Sequence of chain 1.H:
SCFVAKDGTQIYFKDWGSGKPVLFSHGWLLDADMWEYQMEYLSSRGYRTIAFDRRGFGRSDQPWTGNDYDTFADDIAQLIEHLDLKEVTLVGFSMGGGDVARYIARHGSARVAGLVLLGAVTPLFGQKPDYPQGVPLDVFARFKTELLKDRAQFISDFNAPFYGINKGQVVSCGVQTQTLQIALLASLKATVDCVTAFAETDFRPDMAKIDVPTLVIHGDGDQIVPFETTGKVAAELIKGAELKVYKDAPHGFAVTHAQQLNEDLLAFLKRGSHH

The protein below binds the small molecule below.
Small molecule (SMILES): O=C(CI)NCC(=O)N1CN(C(=O)CNC(=O)CI)CN(C(=O)CNC(=O)CI)C1

Binding-site contacts:
Ligand atom C9 contacts residue CYS174 of chain 1.H at 4.4 Å (hydrophobic).
Ligand atom C6 contacts residue CYS174 of chain 1.G at 2.7 Å (hydrophobic).
Ligand atom C10 contacts residue CYS174 of chain 1.H at 2.7 Å (hydrophobic).
Ligand atom C14 contacts residue CYS174 of chain 1.I at 2.7 Å (hydrophobic).
Ligand atom O1 contacts residue THR178 of chain 1.G at 3.4 Å (h-bond).
Ligand atom C4 contacts residue THR178 of chain 1.G at 4.5 Å.
Ligand atom O6 contacts residue CYS174 of chain 1.I at 3.2 Å (h-bond).
Ligand atom N5 contacts residue CYS174 of chain 1.H at 3.0 Å (h-bond).
Ligand atom C13 contacts residue THR178 of chain 1.I at 4.2 Å.
Ligand atom C15 contacts residue CYS174 of chain 1.I at 1.8 Å (hydrophobic).
Ligand atom C13 contacts residue CYS174 of chain 1.I at 4.1 Å (hydrophobic).
Ligand atom C7 contacts residue CYS174 of chain 1.G at 1.8 Å (hydrophobic).
Ligand atom C11 contacts residue GLN177 of chain 1.H at 4.4 Å.
Ligand atom C12 contacts residue THR178 of chain 1.I at 4.2 Å.
Ligand atom O2 contacts residue CYS174 of chain 1.G at 3.6 Å (h-bond).
Ligand atom N4 contacts residue CYS174 of chain 1.G at 3.3 Å (h-bond).
Ligand atom O5 contacts residue THR178 of chain 1.I at 4.2 Å.
Ligand atom O4 contacts residue CYS174 of chain 1.H at 3.8 Å.
Ligand atom C11 contacts residue CYS174 of chain 1.H at 1.8 Å (hydrophobic).
Ligand atom O1 contacts residue CYS174 of chain 1.G at 4.2 Å.
Ligand atom C7 contacts residue GLN177 of chain 1.G at 3.8 Å.
Ligand atom N6 contacts residue CYS174 of chain 1.I at 3.7 Å.

Sequence of chain 1.I:
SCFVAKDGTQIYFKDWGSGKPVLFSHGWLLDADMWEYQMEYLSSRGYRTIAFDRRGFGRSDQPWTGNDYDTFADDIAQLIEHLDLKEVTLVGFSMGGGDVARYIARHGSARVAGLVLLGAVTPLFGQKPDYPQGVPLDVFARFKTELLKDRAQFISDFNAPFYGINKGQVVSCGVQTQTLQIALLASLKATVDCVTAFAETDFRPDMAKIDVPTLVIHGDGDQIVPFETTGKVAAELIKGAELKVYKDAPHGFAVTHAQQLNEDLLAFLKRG

Sequence of chain 1.G:
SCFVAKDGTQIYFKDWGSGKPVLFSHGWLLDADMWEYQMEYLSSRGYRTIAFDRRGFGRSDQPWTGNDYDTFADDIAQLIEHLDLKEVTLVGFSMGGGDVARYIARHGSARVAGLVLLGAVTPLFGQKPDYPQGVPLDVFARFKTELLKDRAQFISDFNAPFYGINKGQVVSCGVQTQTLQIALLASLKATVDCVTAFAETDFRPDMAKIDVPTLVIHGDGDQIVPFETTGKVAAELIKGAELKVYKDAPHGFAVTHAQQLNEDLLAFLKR